Binding-site contacts:
Ligand atom C2 contacts residue ASN1423 of chain 1.A at 2.5 Å.
Ligand atom O5 contacts residue ASN1423 of chain 1.A at 2.4 Å (h-bond).
Ligand atom C4 contacts residue ASN1423 of chain 1.A at 4.2 Å.
Ligand atom O5 contacts residue ASN1422 of chain 1.A at 4.0 Å.
Ligand atom C8 contacts residue SER1425 of chain 1.A at 4.2 Å.
Ligand atom O7 contacts residue ASN1423 of chain 1.A at 2.8 Å (h-bond).
Ligand atom O6 contacts residue ASN1422 of chain 1.A at 2.5 Å (h-bond).
Ligand atom C1 contacts residue ASN1423 of chain 1.A at 1.5 Å.
Ligand atom N2 contacts residue SER1425 of chain 1.A at 4.2 Å.
Ligand atom C7 contacts residue ASN1423 of chain 1.A at 3.1 Å.
Ligand atom C8 contacts residue ASN1423 of chain 1.A at 4.4 Å.
Ligand atom C5 contacts residue ASN1423 of chain 1.A at 3.7 Å.
Ligand atom C3 contacts residue ASN1423 of chain 1.A at 3.8 Å.
Ligand atom O6 contacts residue GLN1426 of chain 1.A at 4.5 Å.
Ligand atom C6 contacts residue ASN1422 of chain 1.A at 3.7 Å.
Ligand atom N2 contacts residue ASN1423 of chain 1.A at 3.0 Å (h-bond).

Sequence of chain 1.A:
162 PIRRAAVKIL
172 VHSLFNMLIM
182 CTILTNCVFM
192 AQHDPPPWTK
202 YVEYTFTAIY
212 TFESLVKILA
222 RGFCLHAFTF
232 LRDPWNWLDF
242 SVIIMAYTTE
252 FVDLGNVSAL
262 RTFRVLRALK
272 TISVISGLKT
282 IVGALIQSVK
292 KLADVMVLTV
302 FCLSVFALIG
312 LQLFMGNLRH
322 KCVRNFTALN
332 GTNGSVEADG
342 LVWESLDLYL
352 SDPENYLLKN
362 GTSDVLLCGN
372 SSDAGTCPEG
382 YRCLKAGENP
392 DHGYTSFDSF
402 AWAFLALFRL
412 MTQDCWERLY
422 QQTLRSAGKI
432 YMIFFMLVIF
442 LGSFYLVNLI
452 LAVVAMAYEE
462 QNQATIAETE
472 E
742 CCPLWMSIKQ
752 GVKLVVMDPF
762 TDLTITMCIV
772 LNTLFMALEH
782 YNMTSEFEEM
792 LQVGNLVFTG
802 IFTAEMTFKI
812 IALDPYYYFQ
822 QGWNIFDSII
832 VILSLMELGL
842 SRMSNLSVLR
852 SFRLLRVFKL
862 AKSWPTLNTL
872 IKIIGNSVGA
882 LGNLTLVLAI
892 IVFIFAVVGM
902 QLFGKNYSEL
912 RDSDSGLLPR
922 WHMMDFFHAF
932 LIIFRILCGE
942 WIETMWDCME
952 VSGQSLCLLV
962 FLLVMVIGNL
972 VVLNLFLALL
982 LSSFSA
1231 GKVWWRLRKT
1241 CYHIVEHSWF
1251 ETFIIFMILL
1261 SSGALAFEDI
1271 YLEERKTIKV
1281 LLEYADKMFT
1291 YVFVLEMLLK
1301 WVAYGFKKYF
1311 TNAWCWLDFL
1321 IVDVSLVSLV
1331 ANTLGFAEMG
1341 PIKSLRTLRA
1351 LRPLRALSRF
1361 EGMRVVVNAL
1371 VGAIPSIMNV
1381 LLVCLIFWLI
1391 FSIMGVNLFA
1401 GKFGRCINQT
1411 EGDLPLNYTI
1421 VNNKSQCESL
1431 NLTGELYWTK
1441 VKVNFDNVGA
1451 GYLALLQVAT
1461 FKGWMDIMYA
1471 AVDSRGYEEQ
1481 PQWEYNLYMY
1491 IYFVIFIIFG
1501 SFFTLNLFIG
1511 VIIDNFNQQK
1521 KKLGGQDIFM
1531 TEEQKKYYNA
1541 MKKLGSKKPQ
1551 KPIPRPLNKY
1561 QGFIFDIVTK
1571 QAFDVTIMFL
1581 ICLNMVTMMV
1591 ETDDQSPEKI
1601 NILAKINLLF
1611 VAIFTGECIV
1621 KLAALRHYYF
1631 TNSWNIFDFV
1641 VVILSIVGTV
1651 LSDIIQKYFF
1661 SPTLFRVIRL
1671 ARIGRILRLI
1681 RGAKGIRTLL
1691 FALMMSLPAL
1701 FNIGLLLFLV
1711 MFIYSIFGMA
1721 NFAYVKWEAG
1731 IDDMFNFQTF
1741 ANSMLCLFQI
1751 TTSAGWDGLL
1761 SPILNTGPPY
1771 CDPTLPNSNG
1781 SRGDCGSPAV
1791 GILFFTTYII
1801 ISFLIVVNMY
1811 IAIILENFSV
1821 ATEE

A protein and the small-molecule ligand that binds it are described below.
Small molecule (SMILES): CC(=O)N[C@@H]1[C@@H](O)[C@H](O)[C@@H](CO)O[C@H]1O